Sequence of chain 33.E:
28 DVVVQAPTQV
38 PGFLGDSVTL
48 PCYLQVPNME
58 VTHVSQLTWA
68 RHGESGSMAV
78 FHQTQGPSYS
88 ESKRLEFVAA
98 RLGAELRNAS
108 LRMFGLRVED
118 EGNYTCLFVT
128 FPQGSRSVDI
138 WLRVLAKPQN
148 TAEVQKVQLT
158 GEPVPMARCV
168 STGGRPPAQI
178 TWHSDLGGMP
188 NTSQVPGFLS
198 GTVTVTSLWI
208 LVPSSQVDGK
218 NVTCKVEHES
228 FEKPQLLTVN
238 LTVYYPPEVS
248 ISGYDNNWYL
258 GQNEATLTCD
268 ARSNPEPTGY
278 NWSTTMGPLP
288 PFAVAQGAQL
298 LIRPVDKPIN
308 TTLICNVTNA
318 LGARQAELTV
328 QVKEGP

The protein below binds the small molecule below.
Small molecule (SMILES): CC(=O)N[C@H]1[C@H](O[C@H]2[C@H](O)[C@@H](NC(C)=O)CO[C@@H]2CO)O[C@H](CO)[C@@H](O[C@@H]2O[C@H](CO)[C@@H](O)[C@H](O)[C@@H]2O)[C@@H]1O

Binding-site contacts:
Ligand atom N2 contacts residue ASN105 of chain 33.E at 2.9 Å (h-bond).
Ligand atom O5 contacts residue VAL95 of chain 33.E at 4.5 Å.
Ligand atom O7 contacts residue ASN105 of chain 33.E at 4.0 Å.
Ligand atom O5 contacts residue ASN105 of chain 33.E at 2.4 Å (h-bond).
Ligand atom C1 contacts residue ASN105 of chain 33.E at 1.4 Å.
Ligand atom O6 contacts residue VAL95 of chain 33.E at 2.9 Å (h-bond).
Ligand atom C8 contacts residue TYR50 of chain 33.E at 4.1 Å (hydrophobic).
Ligand atom C6 contacts residue VAL95 of chain 33.E at 3.6 Å (hydrophobic).
Ligand atom C3 contacts residue ASN105 of chain 33.E at 3.8 Å.
Ligand atom C5 contacts residue ASN105 of chain 33.E at 3.6 Å.
Ligand atom O6 contacts residue ALA96 of chain 33.E at 4.3 Å.
Ligand atom C7 contacts residue ASN105 of chain 33.E at 3.6 Å.
Ligand atom O5 contacts residue ALA96 of chain 33.E at 4.5 Å.
Ligand atom C8 contacts residue PRO48 of chain 33.E at 4.4 Å (hydrophobic).
Ligand atom C2 contacts residue ASN105 of chain 33.E at 2.5 Å.
Ligand atom C4 contacts residue ASN105 of chain 33.E at 4.3 Å.
Ligand atom C5 contacts residue VAL95 of chain 33.E at 4.5 Å (hydrophobic).